Binding-site contacts:
Ligand atom N16 contacts residue MET267 of chain 1.A at 3.5 Å.
Ligand atom C22 contacts residue TYR247 of chain 1.A at 3.6 Å (hydrophobic).
Ligand atom C24 contacts residue LYS272 of chain 1.A at 3.3 Å.
Ligand atom C21 contacts residue MET267 of chain 1.A at 3.7 Å (hydrophobic).
Ligand atom N16 contacts residue GLY279 of chain 1.A at 3.4 Å (h-bond).
Ligand atom C11 contacts residue TYR78 of chain 1.A at 3.8 Å (hydrophobic).
Ligand atom C15 contacts residue TYR247 of chain 1.A at 3.4 Å (hydrophobic).
Ligand atom C15 contacts residue GLY279 of chain 1.A at 3.3 Å.
Ligand atom C13 contacts residue MET267 of chain 1.A at 3.8 Å (hydrophobic).
Ligand atom C24 contacts residue PRO266 of chain 1.A at 3.7 Å (hydrophobic).
Ligand atom C25 contacts residue PRO266 of chain 1.A at 3.6 Å (hydrophobic).
Ligand atom C3 contacts residue PHE283 of chain 1.A at 3.6 Å (hydrophobic).
Ligand atom C14 contacts residue GLN280 of chain 1.A at 3.2 Å.
Ligand atom C9 contacts residue ILE246 of chain 1.A at 3.5 Å (hydrophobic).
Ligand atom N6 contacts residue GLN280 of chain 1.A at 3.1 Å (h-bond).
Ligand atom C2 contacts residue PHE283 of chain 1.A at 3.5 Å (hydrophobic).
Ligand atom O10 contacts residue SER231 of chain 1.A at 3.0 Å.
Ligand atom C18 contacts residue GLY279 of chain 1.A at 3.2 Å.
Ligand atom C24 contacts residue GLU275 of chain 1.A at 3.5 Å.
Ligand atom C26 contacts residue MET267 of chain 1.A at 3.7 Å (hydrophobic).
Ligand atom N19 contacts residue GLY279 of chain 1.A at 3.5 Å.
Ligand atom C23 contacts residue VAL276 of chain 1.A at 3.5 Å (hydrophobic).
Ligand atom N19 contacts residue TYR247 of chain 1.A at 2.7 Å (h-bond).
Ligand atom C14 contacts residue TYR247 of chain 1.A at 3.2 Å (hydrophobic).
Ligand atom C17 contacts residue GLY279 of chain 1.A at 3.7 Å.
Ligand atom C20 contacts residue MET267 of chain 1.A at 3.4 Å (hydrophobic).
Ligand atom C18 contacts residue MET267 of chain 1.A at 3.6 Å (hydrophobic).
Ligand atom C13 contacts residue GLN280 of chain 1.A at 3.8 Å.
Ligand atom C22 contacts residue VAL276 of chain 1.A at 3.8 Å (hydrophobic).
Ligand atom C8 contacts residue ILE246 of chain 1.A at 3.7 Å (hydrophobic).
Ligand atom C21 contacts residue GLY279 of chain 1.A at 3.5 Å.
Ligand atom C11 contacts residue SER231 of chain 1.A at 3.6 Å.
Ligand atom C8 contacts residue GLN280 of chain 1.A at 3.7 Å.
Ligand atom C13 contacts residue PHE250 of chain 1.A at 3.8 Å (hydrophobic).
Ligand atom C23 contacts residue GLU275 of chain 1.A at 3.5 Å.
Ligand atom C13 contacts residue TYR247 of chain 1.A at 3.7 Å (hydrophobic).
Ligand atom N19 contacts residue MET267 of chain 1.A at 3.6 Å.
Ligand atom C4 contacts residue PHE283 of chain 1.A at 3.7 Å (hydrophobic).
Ligand atom C17 contacts residue MET267 of chain 1.A at 3.8 Å (hydrophobic).
Ligand atom C25 contacts residue MET267 of chain 1.A at 3.7 Å (hydrophobic).

Sequence of chain 1.A:
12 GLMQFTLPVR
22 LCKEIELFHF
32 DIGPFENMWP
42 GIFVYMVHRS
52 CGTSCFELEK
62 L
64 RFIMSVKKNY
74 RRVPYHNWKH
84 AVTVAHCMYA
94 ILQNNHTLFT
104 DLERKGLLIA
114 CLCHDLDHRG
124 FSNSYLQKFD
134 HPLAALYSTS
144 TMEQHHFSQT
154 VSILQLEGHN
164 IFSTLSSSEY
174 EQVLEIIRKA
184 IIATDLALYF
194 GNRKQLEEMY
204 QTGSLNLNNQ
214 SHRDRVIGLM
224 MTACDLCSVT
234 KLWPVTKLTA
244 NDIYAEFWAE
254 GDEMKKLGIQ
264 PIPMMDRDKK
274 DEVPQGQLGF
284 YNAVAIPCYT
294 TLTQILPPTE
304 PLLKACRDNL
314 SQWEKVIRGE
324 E

This protein binds this small molecule.
Small molecule (SMILES): CN1CC(c2ccccc2)N=C1CCc1cccc(N2CCOCC2)n1